A protein and the small-molecule ligand that binds it are described below.
Small molecule (SMILES): Nc1ccn([C@H]2C[C@H](O)[C@@H](CO)O2)c(=O)n1

Sequence of chain 1.D:
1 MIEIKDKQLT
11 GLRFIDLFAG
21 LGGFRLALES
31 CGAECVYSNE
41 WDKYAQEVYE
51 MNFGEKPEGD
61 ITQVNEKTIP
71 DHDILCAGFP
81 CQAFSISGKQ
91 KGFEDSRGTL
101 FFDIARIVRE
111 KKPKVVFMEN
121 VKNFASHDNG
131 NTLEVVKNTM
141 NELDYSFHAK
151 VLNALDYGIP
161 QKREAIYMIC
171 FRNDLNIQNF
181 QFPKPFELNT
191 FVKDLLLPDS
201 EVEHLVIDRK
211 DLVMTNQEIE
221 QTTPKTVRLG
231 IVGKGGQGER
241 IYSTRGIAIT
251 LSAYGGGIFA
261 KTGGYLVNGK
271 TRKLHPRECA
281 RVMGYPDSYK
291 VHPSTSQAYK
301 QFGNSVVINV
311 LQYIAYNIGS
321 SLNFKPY

Binding-site contacts:
Ligand atom O2 contacts residue CYS81 of chain 1.D at 3.4 Å (h-bond).
Ligand atom O2 contacts residue ARG163 of chain 1.D at 4.0 Å.
Ligand atom C4 contacts residue ARG163 of chain 1.D at 3.0 Å.
Ligand atom C5' contacts residue VAL121 of chain 1.D at 3.7 Å (hydrophobic).
Ligand atom C6 contacts residue THR250 of chain 1.D at 3.6 Å.
Ligand atom N3 contacts residue ARG163 of chain 1.D at 3.1 Å (salt-bridge).
Ligand atom O2 contacts residue ASN304 of chain 1.D at 3.3 Å.
Ligand atom C2 contacts residue ARG163 of chain 1.D at 3.5 Å.
Ligand atom N4 contacts residue ASN120 of chain 1.D at 3.6 Å.
Ligand atom N4 contacts residue GLU119 of chain 1.D at 2.8 Å (salt-bridge).
Ligand atom N4 contacts residue ARG163 of chain 1.D at 3.4 Å (salt-bridge).
Ligand atom O4' contacts residue LEU251 of chain 1.D at 3.8 Å.
Ligand atom C5' contacts residue SER85 of chain 1.D at 3.5 Å.
Ligand atom C1' contacts residue LEU251 of chain 1.D at 3.8 Å (hydrophobic).
Ligand atom O5' contacts residue DG6 of chain 1.B at 1.9 Å (h-bond).
Ligand atom C3' contacts residue DG1 of chain 1.C at 3.2 Å.
Ligand atom C5 contacts residue VAL121 of chain 1.D at 3.8 Å (hydrophobic).
Ligand atom C6 contacts residue ARG163 of chain 1.D at 3.5 Å.
Ligand atom C1' contacts residue ARG163 of chain 1.D at 3.9 Å.
Ligand atom N1 contacts residue VAL121 of chain 1.D at 4.0 Å.
Ligand atom C5 contacts residue ARG163 of chain 1.D at 3.3 Å.
Ligand atom N4 contacts residue GLU164 of chain 1.D at 3.5 Å (salt-bridge).
Ligand atom N3 contacts residue VAL121 of chain 1.D at 3.8 Å.
Ligand atom C4 contacts residue VAL121 of chain 1.D at 3.7 Å (hydrophobic).
Ligand atom N4 contacts residue ALA165 of chain 1.D at 3.3 Å.
Ligand atom O3' contacts residue SER252 of chain 1.D at 3.8 Å.
Ligand atom N1 contacts residue ARG163 of chain 1.D at 3.4 Å (salt-bridge).
Ligand atom C2 contacts residue VAL121 of chain 1.D at 4.0 Å (hydrophobic).
Ligand atom O4' contacts residue THR250 of chain 1.D at 3.5 Å.
Ligand atom C2 contacts residue CYS81 of chain 1.D at 3.8 Å (hydrophobic).
Ligand atom C4 contacts residue GLU164 of chain 1.D at 4.0 Å.
Ligand atom O2 contacts residue GLY303 of chain 1.D at 3.8 Å.
Ligand atom C4 contacts residue GLU119 of chain 1.D at 3.7 Å.
Ligand atom C5 contacts residue GLU164 of chain 1.D at 3.5 Å.
Ligand atom C4' contacts residue DG6 of chain 1.B at 3.5 Å.
Ligand atom O3' contacts residue DG1 of chain 1.C at 2.3 Å (h-bond).
Ligand atom C1' contacts residue GLY303 of chain 1.D at 3.7 Å.
Ligand atom C6 contacts residue VAL121 of chain 1.D at 3.9 Å (hydrophobic).
Ligand atom N3 contacts residue GLU119 of chain 1.D at 3.8 Å.
Ligand atom C5' contacts residue DG6 of chain 1.B at 2.6 Å.